Sequence of chain 1.E:
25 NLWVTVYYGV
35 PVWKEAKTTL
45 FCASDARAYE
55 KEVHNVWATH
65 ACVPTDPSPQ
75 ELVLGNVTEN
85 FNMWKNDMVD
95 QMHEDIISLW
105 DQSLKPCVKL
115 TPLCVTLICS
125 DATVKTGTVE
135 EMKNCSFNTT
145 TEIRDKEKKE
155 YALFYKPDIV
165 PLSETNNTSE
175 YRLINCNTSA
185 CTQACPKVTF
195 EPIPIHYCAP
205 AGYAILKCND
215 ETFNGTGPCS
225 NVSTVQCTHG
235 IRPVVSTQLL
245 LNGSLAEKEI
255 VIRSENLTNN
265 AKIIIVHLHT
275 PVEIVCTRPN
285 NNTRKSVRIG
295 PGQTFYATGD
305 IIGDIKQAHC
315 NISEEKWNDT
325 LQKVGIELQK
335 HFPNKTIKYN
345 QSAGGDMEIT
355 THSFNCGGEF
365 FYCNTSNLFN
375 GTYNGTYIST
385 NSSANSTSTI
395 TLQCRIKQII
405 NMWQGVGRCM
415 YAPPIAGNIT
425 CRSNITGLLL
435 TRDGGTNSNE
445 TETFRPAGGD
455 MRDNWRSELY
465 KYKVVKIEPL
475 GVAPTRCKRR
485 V

This small molecule binds to this protein.
Small molecule (SMILES): CC(=O)N[C@H]1[C@H](O[C@H]2[C@H](O)[C@@H](NC(C)=O)CO[C@@H]2CO)O[C@H](CO)[C@@H](O)[C@@H]1O

Binding-site contacts:
Ligand atom O5 contacts residue ASN213 of chain 1.E at 3.3 Å.
Ligand atom C4 contacts residue ASN225 of chain 1.E at 4.2 Å.
Ligand atom C8 contacts residue ASN225 of chain 1.E at 4.4 Å.
Ligand atom O5 contacts residue ASN225 of chain 1.E at 2.3 Å (h-bond).
Ligand atom O7 contacts residue ASN225 of chain 1.E at 3.0 Å (h-bond).
Ligand atom O6 contacts residue ASN213 of chain 1.E at 2.7 Å (h-bond).
Ligand atom C7 contacts residue ASN225 of chain 1.E at 3.2 Å.
Ligand atom C1 contacts residue ASN225 of chain 1.E at 1.4 Å.
Ligand atom C5 contacts residue ASN213 of chain 1.E at 4.1 Å.
Ligand atom O5 contacts residue VAL77 of chain 1.E at 4.3 Å.
Ligand atom C3 contacts residue ASN225 of chain 1.E at 3.8 Å.
Ligand atom C2 contacts residue ASN225 of chain 1.E at 2.5 Å.
Ligand atom C5 contacts residue ASN225 of chain 1.E at 3.6 Å.
Ligand atom C1 contacts residue VAL77 of chain 1.E at 4.2 Å (hydrophobic).
Ligand atom N2 contacts residue ASN225 of chain 1.E at 3.0 Å (h-bond).
Ligand atom C8 contacts residue GLU75 of chain 1.E at 4.0 Å.
Ligand atom C5 contacts residue VAL77 of chain 1.E at 4.2 Å (hydrophobic).
Ligand atom C1 contacts residue ASN213 of chain 1.E at 4.0 Å.
Ligand atom C6 contacts residue ASN213 of chain 1.E at 3.4 Å.